Binding-site contacts:
Ligand atom C2 contacts residue ASN645 of chain 1.C at 2.5 Å.
Ligand atom O5 contacts residue HIS643 of chain 1.C at 4.3 Å.
Ligand atom O7 contacts residue ASN645 of chain 1.C at 3.2 Å (h-bond).
Ligand atom C7 contacts residue HIS643 of chain 1.C at 4.0 Å.
Ligand atom C1 contacts residue ASN645 of chain 1.C at 1.4 Å.
Ligand atom C5 contacts residue ASN645 of chain 1.C at 3.7 Å.
Ligand atom C1 contacts residue HIS643 of chain 1.C at 3.6 Å.
Ligand atom C4 contacts residue ASN645 of chain 1.C at 4.2 Å.
Ligand atom C8 contacts residue HIS643 of chain 1.C at 3.3 Å.
Ligand atom C3 contacts residue ASN645 of chain 1.C at 3.8 Å.
Ligand atom C8 contacts residue VAL644 of chain 1.C at 3.9 Å (hydrophobic).
Ligand atom N2 contacts residue ASN645 of chain 1.C at 2.9 Å (h-bond).
Ligand atom N2 contacts residue HIS643 of chain 1.C at 3.8 Å.
Ligand atom C7 contacts residue ASN645 of chain 1.C at 3.2 Å.
Ligand atom C8 contacts residue ASN645 of chain 1.C at 4.4 Å.
Ligand atom O6 contacts residue ASN645 of chain 1.C at 4.0 Å.
Ligand atom O5 contacts residue ASN645 of chain 1.C at 2.4 Å (h-bond).

Sequence of chain 1.C:
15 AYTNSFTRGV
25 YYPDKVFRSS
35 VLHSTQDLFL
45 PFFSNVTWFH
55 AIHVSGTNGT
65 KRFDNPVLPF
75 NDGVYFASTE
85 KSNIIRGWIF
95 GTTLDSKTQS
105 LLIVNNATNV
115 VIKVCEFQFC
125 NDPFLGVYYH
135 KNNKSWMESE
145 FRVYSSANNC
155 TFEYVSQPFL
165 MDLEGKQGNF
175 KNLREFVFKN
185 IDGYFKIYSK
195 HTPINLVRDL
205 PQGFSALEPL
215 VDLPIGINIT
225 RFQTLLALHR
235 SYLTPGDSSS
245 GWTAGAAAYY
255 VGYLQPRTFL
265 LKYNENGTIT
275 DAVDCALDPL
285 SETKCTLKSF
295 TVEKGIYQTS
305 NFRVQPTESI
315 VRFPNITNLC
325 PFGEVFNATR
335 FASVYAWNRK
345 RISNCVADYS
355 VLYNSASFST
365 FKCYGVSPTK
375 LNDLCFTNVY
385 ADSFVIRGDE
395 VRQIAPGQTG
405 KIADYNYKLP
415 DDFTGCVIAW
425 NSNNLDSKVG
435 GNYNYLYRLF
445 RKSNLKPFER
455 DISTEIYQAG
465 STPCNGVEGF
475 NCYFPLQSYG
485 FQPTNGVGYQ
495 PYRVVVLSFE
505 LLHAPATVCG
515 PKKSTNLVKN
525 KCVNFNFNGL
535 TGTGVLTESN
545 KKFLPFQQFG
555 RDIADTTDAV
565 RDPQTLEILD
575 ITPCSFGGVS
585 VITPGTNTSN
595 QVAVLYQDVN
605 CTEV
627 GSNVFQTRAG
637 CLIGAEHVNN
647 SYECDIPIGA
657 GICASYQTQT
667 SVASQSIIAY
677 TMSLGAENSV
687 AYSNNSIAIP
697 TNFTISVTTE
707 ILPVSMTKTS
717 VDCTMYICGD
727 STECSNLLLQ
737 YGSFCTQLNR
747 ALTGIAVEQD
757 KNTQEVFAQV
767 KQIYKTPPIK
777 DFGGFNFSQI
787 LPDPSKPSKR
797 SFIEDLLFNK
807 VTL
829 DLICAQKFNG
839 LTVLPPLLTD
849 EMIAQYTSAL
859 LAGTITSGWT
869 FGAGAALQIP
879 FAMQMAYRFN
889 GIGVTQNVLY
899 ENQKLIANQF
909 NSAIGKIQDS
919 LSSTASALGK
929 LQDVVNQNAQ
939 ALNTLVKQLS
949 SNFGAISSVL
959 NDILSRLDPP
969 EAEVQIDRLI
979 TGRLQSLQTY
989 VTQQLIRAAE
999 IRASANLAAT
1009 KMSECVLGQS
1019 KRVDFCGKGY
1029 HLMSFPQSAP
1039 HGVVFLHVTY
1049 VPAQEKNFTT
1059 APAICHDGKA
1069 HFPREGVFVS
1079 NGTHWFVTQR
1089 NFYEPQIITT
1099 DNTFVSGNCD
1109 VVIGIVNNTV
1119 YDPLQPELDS

The small molecule below binds the protein below.
Small molecule (SMILES): CC(=O)N[C@@H]1[C@@H](O)[C@H](O)[C@@H](CO)O[C@H]1O